Binding-site contacts:
Ligand atom O5 contacts residue GLY169 of chain 1.A at 3.8 Å.
Ligand atom C21 contacts residue THR146 of chain 1.A at 3.4 Å.
Ligand atom C12 contacts residue ALA143 of chain 1.A at 3.9 Å (hydrophobic).
Ligand atom C11 contacts residue PHE147 of chain 1.A at 3.9 Å (hydrophobic).
Ligand atom C28 contacts residue GLU168 of chain 1.A at 3.6 Å.
Ligand atom O contacts residue PHE147 of chain 1.A at 3.4 Å.
Ligand atom O2 contacts residue THR170 of chain 1.A at 2.8 Å (h-bond).
Ligand atom O contacts residue THR170 of chain 1.A at 3.7 Å.
Ligand atom O1 contacts residue PHE147 of chain 1.A at 3.8 Å.
Ligand atom C28 contacts residue GLY169 of chain 1.A at 3.5 Å.
Ligand atom O1 contacts residue THR170 of chain 1.A at 3.6 Å.
Ligand atom C18 contacts residue ASP104 of chain 1.A at 3.1 Å.
Ligand atom C9 contacts residue MET173 of chain 1.A at 3.6 Å (hydrophobic).
Ligand atom C20 contacts residue ASP104 of chain 1.A at 1.4 Å.
Ligand atom O contacts residue ALA143 of chain 1.A at 3.4 Å.
Ligand atom C27 contacts residue MET173 of chain 1.A at 3.7 Å (hydrophobic).
Ligand atom C26 contacts residue MET173 of chain 1.A at 3.5 Å (hydrophobic).
Ligand atom N1 contacts residue MET173 of chain 1.A at 3.8 Å.
Ligand atom C31 contacts residue PRO172 of chain 1.A at 3.7 Å (hydrophobic).
Ligand atom C15 contacts residue GLY174 of chain 1.A at 3.9 Å.
Ligand atom C13 contacts residue MET173 of chain 1.A at 3.8 Å (hydrophobic).
Ligand atom C18 contacts residue ASN270 of chain 1.A at 3.6 Å.
Ligand atom O5 contacts residue GLU168 of chain 1.A at 3.6 Å.
Ligand atom C19 contacts residue ASP104 of chain 1.A at 2.4 Å.
Ligand atom C29 contacts residue GLU168 of chain 1.A at 3.3 Å.
Ligand atom C25 contacts residue GLY169 of chain 1.A at 3.5 Å.
Ligand atom C10 contacts residue THR146 of chain 1.A at 3.7 Å.
Ligand atom N1 contacts residue THR146 of chain 1.A at 3.5 Å.
Ligand atom C15 contacts residue THR170 of chain 1.A at 3.8 Å.
Ligand atom C14 contacts residue VAL243 of chain 1.A at 3.9 Å (hydrophobic).
Ligand atom C16 contacts residue THR170 of chain 1.A at 3.8 Å.
Ligand atom C16 contacts residue ASN270 of chain 1.A at 3.9 Å.
Ligand atom O2 contacts residue GLY169 of chain 1.A at 3.7 Å.
Ligand atom C3 contacts residue VAL165 of chain 1.A at 3.6 Å (hydrophobic).
Ligand atom N2 contacts residue PRO172 of chain 1.A at 3.8 Å.
Ligand atom C10 contacts residue MET173 of chain 1.A at 3.6 Å (hydrophobic).
Ligand atom C15 contacts residue ASN270 of chain 1.A at 3.8 Å.
Ligand atom C8 contacts residue MET173 of chain 1.A at 3.6 Å (hydrophobic).
Ligand atom C17 contacts residue ASN270 of chain 1.A at 3.6 Å.
Ligand atom C contacts residue GLN163 of chain 1.A at 3.6 Å.

This protein binds this small molecule.
Small molecule (SMILES): CN(C)c1ccc2c(-c3cc(C(=O)NCCOCCOCCCCCCCl)ccc3C(=O)O)c3ccc(=[N+](C)C)cc-3oc2c1

Sequence of chain 1.A:
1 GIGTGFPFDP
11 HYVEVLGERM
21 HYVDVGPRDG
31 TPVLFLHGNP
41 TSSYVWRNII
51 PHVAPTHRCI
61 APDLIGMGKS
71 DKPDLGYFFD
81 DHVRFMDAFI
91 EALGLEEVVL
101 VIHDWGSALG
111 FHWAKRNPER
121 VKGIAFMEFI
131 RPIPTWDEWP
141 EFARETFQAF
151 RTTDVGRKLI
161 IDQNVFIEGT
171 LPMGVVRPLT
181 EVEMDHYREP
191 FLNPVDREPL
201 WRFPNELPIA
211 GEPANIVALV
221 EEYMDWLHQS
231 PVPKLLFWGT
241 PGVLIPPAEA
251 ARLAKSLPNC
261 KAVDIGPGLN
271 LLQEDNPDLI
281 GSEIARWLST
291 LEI